Sequence of chain 4.B:
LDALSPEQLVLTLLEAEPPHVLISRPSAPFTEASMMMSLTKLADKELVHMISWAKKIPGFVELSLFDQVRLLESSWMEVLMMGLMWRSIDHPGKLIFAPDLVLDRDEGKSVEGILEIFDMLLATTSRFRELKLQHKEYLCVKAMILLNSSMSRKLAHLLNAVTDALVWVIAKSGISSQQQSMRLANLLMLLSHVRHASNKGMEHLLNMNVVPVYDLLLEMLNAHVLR

Sequence of chain 1.A:
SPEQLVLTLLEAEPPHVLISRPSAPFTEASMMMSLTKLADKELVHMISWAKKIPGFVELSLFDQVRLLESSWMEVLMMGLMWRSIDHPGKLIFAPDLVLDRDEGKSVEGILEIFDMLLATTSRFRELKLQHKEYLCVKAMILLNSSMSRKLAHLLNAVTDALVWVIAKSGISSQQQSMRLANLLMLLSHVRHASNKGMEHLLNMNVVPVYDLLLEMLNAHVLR

Binding-site contacts:
Ligand atom C24 contacts residue ASP47 of chain 1.A at 3.6 Å.
Ligand atom C18 contacts residue ALA46 of chain 1.A at 4.0 Å (hydrophobic).
Ligand atom N24 contacts residue ASP47 of chain 1.A at 2.8 Å (salt-bridge).
Ligand atom C19 contacts residue ALA46 of chain 1.A at 3.9 Å (hydrophobic).
Ligand atom C10 contacts residue MET84 of chain 1.A at 3.9 Å (hydrophobic).
Ligand atom O20 contacts residue THR43 of chain 1.A at 4.0 Å.
Ligand atom C5 contacts residue LEU45 of chain 1.A at 3.7 Å (hydrophobic).
Ligand atom C15 contacts residue GLY216 of chain 1.A at 3.3 Å.
Ligand atom C19 contacts residue LEU220 of chain 1.A at 4.0 Å (hydrophobic).
Ligand atom C26 contacts residue VAL229 of chain 4.B at 4.0 Å (hydrophobic).
Ligand atom C6 contacts residue ALA46 of chain 1.A at 3.8 Å (hydrophobic).
Ligand atom C23 contacts residue ASP47 of chain 1.A at 3.6 Å.
Ligand atom C15 contacts residue LEU220 of chain 1.A at 4.0 Å (hydrophobic).
Ligand atom O4 contacts residue GLU49 of chain 1.A at 2.7 Å (salt-bridge).
Ligand atom C10 contacts residue ILE120 of chain 1.A at 3.9 Å (hydrophobic).
Ligand atom C9 contacts residue PHE100 of chain 1.A at 3.9 Å (hydrophobic).
Ligand atom C14 contacts residue MET223 of chain 1.A at 4.0 Å (hydrophobic).
Ligand atom C4 contacts residue ARG90 of chain 1.A at 3.9 Å.
Ligand atom C20 contacts residue LEU220 of chain 1.A at 3.8 Å (hydrophobic).
Ligand atom O4 contacts residue ARG90 of chain 1.A at 2.7 Å (salt-bridge).
Ligand atom C13 contacts residue ILE117 of chain 1.A at 3.4 Å (hydrophobic).
Ligand atom C21 contacts residue THR43 of chain 1.A at 3.4 Å.
Ligand atom C25 contacts residue LEU234 of chain 4.B at 3.8 Å (hydrophobic).
Ligand atom C12 contacts residue LEU42 of chain 1.A at 3.7 Å (hydrophobic).
Ligand atom C13 contacts residue MET39 of chain 1.A at 3.4 Å (hydrophobic).
Ligand atom C25 contacts residue ASP47 of chain 1.A at 3.0 Å.
Ligand atom C18 contacts residue MET80 of chain 1.A at 3.6 Å (hydrophobic).
Ligand atom C10 contacts residue LEU124 of chain 1.A at 3.4 Å (hydrophobic).
Ligand atom C5 contacts residue GLU49 of chain 1.A at 3.0 Å.
Ligand atom C12 contacts residue MET39 of chain 1.A at 3.7 Å (hydrophobic).
Ligand atom C25 contacts residue PRO230 of chain 4.B at 3.6 Å (hydrophobic).
Ligand atom C6 contacts residue LEU42 of chain 1.A at 3.8 Å (hydrophobic).
Ligand atom O20 contacts residue LEU220 of chain 1.A at 3.4 Å.
Ligand atom C19 contacts residue MET80 of chain 1.A at 3.7 Å (hydrophobic).
Ligand atom C3 contacts residue LEU87 of chain 1.A at 4.0 Å (hydrophobic).
Ligand atom C19 contacts residue TRP79 of chain 1.A at 3.8 Å (hydrophobic).
Ligand atom C4 contacts residue GLU49 of chain 1.A at 3.2 Å.
Ligand atom C22 contacts residue LEU42 of chain 1.A at 3.8 Å (hydrophobic).
Ligand atom C26 contacts residue ASP47 of chain 1.A at 3.8 Å.
Ligand atom C23 contacts residue THR43 of chain 1.A at 3.8 Å.

The protein below binds the small molecule below.
Small molecule (SMILES): CC/C(=C(\c1ccc(O)cc1)c1ccc(OCCN(C)C)cc1)c1ccccc1